A small-molecule ligand and the protein it binds are described below.
Small molecule (SMILES): OC[C@H]1O[C@@H](O)[C@@H](O)[C@@H](O)[C@@H]1O

Sequence of chain 3.D:
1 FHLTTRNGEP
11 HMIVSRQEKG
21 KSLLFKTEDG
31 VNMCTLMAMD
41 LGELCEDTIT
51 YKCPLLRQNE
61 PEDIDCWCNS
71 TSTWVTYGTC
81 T

Binding-site contacts:
Ligand atom O5 contacts residue NAG1 of chain 3.T at 2.5 Å (h-bond).
Ligand atom O3 contacts residue BMA1 of chain 3.V at 1.1 Å.
Ligand atom C5 contacts residue NAG1 of chain 3.T at 3.8 Å.
Ligand atom O2 contacts residue NAG1 of chain 3.T at 3.4 Å (h-bond).
Ligand atom C2 contacts residue NAG1 of chain 3.T at 2.9 Å.
Ligand atom C4 contacts residue BMA1 of chain 3.V at 3.6 Å.
Ligand atom O6 contacts residue NAG1 of chain 3.T at 4.5 Å.
Ligand atom C3 contacts residue BMA1 of chain 3.V at 2.5 Å.
Ligand atom C3 contacts residue NAG1 of chain 3.T at 4.1 Å.
Ligand atom C2 contacts residue HIS2 of chain 3.D at 4.5 Å.
Ligand atom C2 contacts residue BMA1 of chain 3.V at 3.2 Å.
Ligand atom C1 contacts residue NAG1 of chain 3.T at 1.7 Å.
Ligand atom O2 contacts residue HIS2 of chain 3.D at 3.4 Å (h-bond).
Ligand atom O4 contacts residue BMA1 of chain 3.V at 4.0 Å.
Ligand atom O2 contacts residue BMA1 of chain 3.V at 3.0 Å (h-bond).